Binding-site contacts:
Ligand atom O31 contacts residue VAL211 of chain 1.D at 4.1 Å.
Ligand atom C11 contacts residue MSE68 of chain 1.D at 3.8 Å.
Ligand atom C11 contacts residue ALA40 of chain 1.D at 3.9 Å (hydrophobic).
Ligand atom O21 contacts residue SER69 of chain 1.D at 3.0 Å (h-bond).
Ligand atom O13 contacts residue ALA169 of chain 1.D at 3.5 Å.
Ligand atom O14 contacts residue GLN171 of chain 1.D at 2.9 Å (h-bond).
Ligand atom O13 contacts residue SER69 of chain 1.D at 3.8 Å.
Ligand atom O14 contacts residue TYR257 of chain 1.D at 2.6 Å (h-bond).
Ligand atom C11 contacts residue SER70 of chain 1.D at 3.9 Å.
Ligand atom O12 contacts residue TYR257 of chain 1.D at 3.4 Å.
Ligand atom C3 contacts residue ASP210 of chain 1.D at 4.0 Å.
Ligand atom O13 contacts residue SER70 of chain 1.D at 2.7 Å (h-bond).
Ligand atom P contacts residue SER70 of chain 1.D at 3.9 Å.
Ligand atom O21 contacts residue MSE68 of chain 1.D at 3.1 Å (h-bond).
Ligand atom C1 contacts residue SER69 of chain 1.D at 4.1 Å.
Ligand atom O11 contacts residue SER69 of chain 1.D at 3.5 Å (h-bond).
Ligand atom C12 contacts residue TYR257 of chain 1.D at 4.0 Å (hydrophobic).
Ligand atom C2 contacts residue SER69 of chain 1.D at 3.5 Å.
Ligand atom O14 contacts residue TRP45 of chain 1.D at 3.8 Å.
Ligand atom O31 contacts residue ASP210 of chain 1.D at 3.7 Å.
Ligand atom O14 contacts residue ALA169 of chain 1.D at 4.0 Å.
Ligand atom C12 contacts residue ASP90 of chain 1.D at 3.1 Å.
Ligand atom N contacts residue TRP45 of chain 1.D at 3.4 Å.
Ligand atom C2 contacts residue ASP210 of chain 1.D at 3.8 Å.
Ligand atom C11 contacts residue TYR257 of chain 1.D at 4.1 Å (hydrophobic).
Ligand atom N contacts residue ALA40 of chain 1.D at 3.2 Å (h-bond).
Ligand atom O31 contacts residue GLN171 of chain 1.D at 3.2 Å (h-bond).
Ligand atom C1 contacts residue TRP45 of chain 1.D at 3.7 Å (hydrophobic).
Ligand atom C11 contacts residue GLU73 of chain 1.D at 3.6 Å.
Ligand atom P contacts residue ALA170 of chain 1.D at 3.5 Å.
Ligand atom O12 contacts residue TRP45 of chain 1.D at 3.6 Å.
Ligand atom O11 contacts residue ALA169 of chain 1.D at 3.6 Å.
Ligand atom O13 contacts residue ALA170 of chain 1.D at 2.9 Å (h-bond).
Ligand atom C12 contacts residue GLU73 of chain 1.D at 4.0 Å.
Ligand atom O14 contacts residue ALA170 of chain 1.D at 3.3 Å (h-bond).
Ligand atom P contacts residue TYR257 of chain 1.D at 3.8 Å.
Ligand atom O31 contacts residue TRP45 of chain 1.D at 4.0 Å.
Ligand atom O12 contacts residue SER70 of chain 1.D at 4.1 Å.
Ligand atom C12 contacts residue ALA40 of chain 1.D at 3.3 Å (hydrophobic).
Ligand atom C11 contacts residue ASP90 of chain 1.D at 3.6 Å.

A small-molecule ligand and the protein it binds are described below.
Small molecule (SMILES): NCCO[P](=O)(O)OC[C@H](O)CO

Sequence of chain 1.D:
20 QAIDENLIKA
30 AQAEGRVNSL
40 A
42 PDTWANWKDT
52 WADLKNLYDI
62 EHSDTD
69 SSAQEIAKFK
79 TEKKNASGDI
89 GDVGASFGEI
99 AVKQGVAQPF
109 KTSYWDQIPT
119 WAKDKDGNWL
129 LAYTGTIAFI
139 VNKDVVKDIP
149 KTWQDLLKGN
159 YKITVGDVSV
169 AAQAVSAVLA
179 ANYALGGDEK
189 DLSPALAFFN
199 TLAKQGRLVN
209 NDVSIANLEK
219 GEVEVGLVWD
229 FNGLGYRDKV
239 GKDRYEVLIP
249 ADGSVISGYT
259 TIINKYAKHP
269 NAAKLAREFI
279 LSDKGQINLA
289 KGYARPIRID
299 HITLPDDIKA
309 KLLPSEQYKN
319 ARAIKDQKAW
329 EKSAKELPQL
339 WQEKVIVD